Sequence of chain 1.A:
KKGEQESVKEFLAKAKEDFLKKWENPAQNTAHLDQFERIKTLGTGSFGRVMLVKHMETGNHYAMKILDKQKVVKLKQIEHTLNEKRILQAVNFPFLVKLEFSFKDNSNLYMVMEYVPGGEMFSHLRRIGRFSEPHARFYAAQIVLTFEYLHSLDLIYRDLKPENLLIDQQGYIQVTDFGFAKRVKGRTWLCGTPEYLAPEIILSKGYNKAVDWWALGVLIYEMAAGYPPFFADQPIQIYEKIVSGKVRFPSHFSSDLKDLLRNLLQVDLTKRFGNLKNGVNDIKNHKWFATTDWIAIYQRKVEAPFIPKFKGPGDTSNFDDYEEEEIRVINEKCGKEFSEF

Binding-site contacts:
Ligand atom C7 contacts residue GLU86 of chain 1.A at 4.1 Å.
Ligand atom C1 contacts residue GLU86 of chain 1.A at 4.2 Å.
Ligand atom N21 contacts residue TPO197 of chain 1.A at 3.6 Å.
Ligand atom O2 contacts residue LYS189 of chain 1.A at 3.1 Å (salt-bridge).
Ligand atom CM contacts residue GLU86 of chain 1.A at 4.3 Å.
Ligand atom C8 contacts residue GLU86 of chain 1.A at 4.0 Å.
Ligand atom C3 contacts residue GLU86 of chain 1.A at 4.4 Å.
Ligand atom C27 contacts residue GLU86 of chain 1.A at 4.5 Å.
Ligand atom S5 contacts residue LYS189 of chain 1.A at 4.3 Å.
Ligand atom C9 contacts residue GLU86 of chain 1.A at 3.7 Å.
Ligand atom C10 contacts residue GLU86 of chain 1.A at 3.6 Å.
Ligand atom C5 contacts residue GLU86 of chain 1.A at 3.8 Å.
Ligand atom S5 contacts residue TPO197 of chain 1.A at 3.8 Å.
Ligand atom CM contacts residue LYS189 of chain 1.A at 4.4 Å.
Ligand atom C3 contacts residue ASN90 of chain 1.A at 4.3 Å.
Ligand atom C22 contacts residue TPO197 of chain 1.A at 3.5 Å.
Ligand atom O1 contacts residue GLU86 of chain 1.A at 3.5 Å.
Ligand atom N24 contacts residue TPO197 of chain 1.A at 2.8 Å (h-bond).
Ligand atom O1 contacts residue TPO197 of chain 1.A at 3.8 Å.
Ligand atom C4 contacts residue GLU86 of chain 1.A at 3.9 Å.
Ligand atom O2 contacts residue TPO197 of chain 1.A at 3.5 Å (h-bond).
Ligand atom C26 contacts residue TPO197 of chain 1.A at 3.9 Å.
Ligand atom CM contacts residue ASN90 of chain 1.A at 3.7 Å.
Ligand atom C25 contacts residue TPO197 of chain 1.A at 3.4 Å.
Ligand atom C23 contacts residue TPO197 of chain 1.A at 3.5 Å.
Ligand atom C6 contacts residue GLU86 of chain 1.A at 4.1 Å.
Ligand atom C27 contacts residue TPO197 of chain 1.A at 4.4 Å.

The small molecule below binds the protein below.
Small molecule (SMILES): Cc1cncc2cccc(S(=O)(=O)N3CCCNC[C@@H]3C)c12